Sequence of chain 1.B:
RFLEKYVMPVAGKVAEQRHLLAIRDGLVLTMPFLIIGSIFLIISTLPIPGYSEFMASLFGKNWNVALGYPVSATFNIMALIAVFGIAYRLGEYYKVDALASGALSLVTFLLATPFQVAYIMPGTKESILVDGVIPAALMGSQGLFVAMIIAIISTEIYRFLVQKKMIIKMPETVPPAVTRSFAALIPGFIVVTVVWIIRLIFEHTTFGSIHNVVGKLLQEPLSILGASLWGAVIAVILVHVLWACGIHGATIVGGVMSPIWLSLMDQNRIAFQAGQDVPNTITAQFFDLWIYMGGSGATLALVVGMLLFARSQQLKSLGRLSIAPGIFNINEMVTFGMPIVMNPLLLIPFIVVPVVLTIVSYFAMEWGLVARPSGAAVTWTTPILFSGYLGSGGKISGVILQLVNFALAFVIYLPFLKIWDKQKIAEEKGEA

Binding-site contacts:
Ligand atom O5 contacts residue ASP27 of chain 1.A at 4.1 Å.
Ligand atom C19 contacts residue ARG182 of chain 1.B at 4.3 Å.
Ligand atom O6 contacts residue PRO178 of chain 1.B at 3.4 Å.
Ligand atom C28 contacts residue SER183 of chain 1.B at 4.3 Å.
Ligand atom C28 contacts residue ALA186 of chain 1.B at 3.8 Å (hydrophobic).
Ligand atom C11 contacts residue PRO178 of chain 1.B at 4.1 Å (hydrophobic).
Ligand atom C9 contacts residue PRO178 of chain 1.B at 4.3 Å (hydrophobic).
Ligand atom O49 contacts residue ALA179 of chain 1.B at 3.9 Å.
Ligand atom C1 contacts residue ARG182 of chain 1.B at 3.4 Å.
Ligand atom C34 contacts residue PRO34 of chain 1.A at 3.8 Å (hydrophobic).
Ligand atom C22 contacts residue LEU31 of chain 1.A at 4.3 Å (hydrophobic).
Ligand atom C18 contacts residue LEU101 of chain 1.B at 4.2 Å (hydrophobic).
Ligand atom C2 contacts residue ARG182 of chain 1.B at 3.6 Å.
Ligand atom O55 contacts residue ALA179 of chain 1.B at 4.2 Å.
Ligand atom C6 contacts residue ARG182 of chain 1.B at 3.2 Å.
Ligand atom C19 contacts residue LEU31 of chain 1.A at 4.3 Å (hydrophobic).
Ligand atom C4 contacts residue ARG91 of chain 1.A at 4.0 Å.
Ligand atom C25 contacts residue LEU31 of chain 1.A at 3.4 Å (hydrophobic).
Ligand atom C31 contacts residue ALA102 of chain 1.B at 3.5 Å (hydrophobic).
Ligand atom C57 contacts residue ARG91 of chain 1.A at 2.9 Å.
Ligand atom O61 contacts residue ARG91 of chain 1.A at 2.4 Å (salt-bridge).
Ligand atom C22 contacts residue ARG182 of chain 1.B at 4.1 Å.
Ligand atom C34 contacts residue PHE35 of chain 1.A at 4.1 Å (hydrophobic).
Ligand atom O61 contacts residue ASP27 of chain 1.A at 2.6 Å.
Ligand atom O4 contacts residue PRO178 of chain 1.B at 4.3 Å.
Ligand atom C28 contacts residue ALA102 of chain 1.B at 4.2 Å (hydrophobic).
Ligand atom C34 contacts residue ALA186 of chain 1.B at 3.5 Å (hydrophobic).
Ligand atom O49 contacts residue ARG182 of chain 1.B at 2.6 Å.
Ligand atom C1 contacts residue ALA179 of chain 1.B at 3.9 Å (hydrophobic).
Ligand atom O16 contacts residue ARG182 of chain 1.B at 3.8 Å.
Ligand atom C8 contacts residue PRO178 of chain 1.B at 3.6 Å (hydrophobic).
Ligand atom C28 contacts residue PRO34 of chain 1.A at 4.0 Å (hydrophobic).
Ligand atom O2 contacts residue PRO178 of chain 1.B at 3.6 Å.
Ligand atom C31 contacts residue ALA186 of chain 1.B at 3.6 Å (hydrophobic).
Ligand atom O55 contacts residue ARG182 of chain 1.B at 4.3 Å.
Ligand atom C18 contacts residue ARG182 of chain 1.B at 3.4 Å.
Ligand atom C19 contacts residue VAL30 of chain 1.A at 4.1 Å (hydrophobic).
Ligand atom C57 contacts residue ASP27 of chain 1.A at 3.3 Å.
Ligand atom C25 contacts residue VAL30 of chain 1.A at 4.2 Å (hydrophobic).
Ligand atom C22 contacts residue SER183 of chain 1.B at 4.2 Å.

Sequence of chain 1.A:
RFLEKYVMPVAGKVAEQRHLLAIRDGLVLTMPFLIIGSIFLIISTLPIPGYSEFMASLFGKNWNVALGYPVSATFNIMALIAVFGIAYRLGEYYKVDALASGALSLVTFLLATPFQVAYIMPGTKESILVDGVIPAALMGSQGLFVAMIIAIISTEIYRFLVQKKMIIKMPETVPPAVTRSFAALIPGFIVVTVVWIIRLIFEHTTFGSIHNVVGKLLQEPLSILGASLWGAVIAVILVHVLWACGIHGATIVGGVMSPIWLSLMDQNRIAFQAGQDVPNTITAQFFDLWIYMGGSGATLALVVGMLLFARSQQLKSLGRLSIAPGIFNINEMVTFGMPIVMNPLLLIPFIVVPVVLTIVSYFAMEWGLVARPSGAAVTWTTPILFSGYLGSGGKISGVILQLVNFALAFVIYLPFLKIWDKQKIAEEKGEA

This small molecule binds to this protein.
Small molecule (SMILES): CCCCCCCCCO[C@@H]1O[C@H](CO)[C@@H](O[C@H]2O[C@H](CO)[C@@H](O)[C@H](O)[C@H]2O)[C@H](O)[C@H]1O